Sequence of chain 1.E:
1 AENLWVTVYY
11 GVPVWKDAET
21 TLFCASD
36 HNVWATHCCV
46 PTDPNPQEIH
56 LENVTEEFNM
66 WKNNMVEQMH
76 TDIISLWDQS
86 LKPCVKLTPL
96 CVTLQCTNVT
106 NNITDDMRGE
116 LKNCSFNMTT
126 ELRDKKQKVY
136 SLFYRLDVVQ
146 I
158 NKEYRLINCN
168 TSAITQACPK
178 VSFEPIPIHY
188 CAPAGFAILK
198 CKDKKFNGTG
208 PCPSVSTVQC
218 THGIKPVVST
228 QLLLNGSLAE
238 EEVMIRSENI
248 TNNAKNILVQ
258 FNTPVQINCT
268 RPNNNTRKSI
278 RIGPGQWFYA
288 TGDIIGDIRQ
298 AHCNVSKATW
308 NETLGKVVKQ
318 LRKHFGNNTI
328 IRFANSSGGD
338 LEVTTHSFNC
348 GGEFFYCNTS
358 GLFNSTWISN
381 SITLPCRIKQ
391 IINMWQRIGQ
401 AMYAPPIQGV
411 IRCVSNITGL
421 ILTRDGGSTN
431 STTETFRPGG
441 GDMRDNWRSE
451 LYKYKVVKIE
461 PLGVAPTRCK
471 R

Binding-site contacts:
Ligand atom C1 contacts residue ASN361 of chain 1.E at 1.5 Å.
Ligand atom C4 contacts residue ASN361 of chain 1.E at 4.2 Å.
Ligand atom C3 contacts residue NAG2 of chain 1.AA at 4.5 Å.
Ligand atom N2 contacts residue ASN361 of chain 1.E at 2.8 Å (h-bond).
Ligand atom C2 contacts residue ASN361 of chain 1.E at 2.4 Å.
Ligand atom C8 contacts residue ASN361 of chain 1.E at 4.4 Å.
Ligand atom C8 contacts residue NAG1 of chain 1.AA at 4.1 Å.
Ligand atom O5 contacts residue ASN361 of chain 1.E at 2.4 Å (h-bond).
Ligand atom C3 contacts residue ASN361 of chain 1.E at 3.7 Å.
Ligand atom O7 contacts residue ASN361 of chain 1.E at 3.6 Å.
Ligand atom C8 contacts residue SER357 of chain 1.E at 4.0 Å.
Ligand atom O3 contacts residue NAG2 of chain 1.AA at 3.5 Å.
Ligand atom N2 contacts residue NAG2 of chain 1.AA at 3.9 Å.
Ligand atom C5 contacts residue ASN361 of chain 1.E at 3.7 Å.
Ligand atom C7 contacts residue ASN361 of chain 1.E at 3.4 Å.
Ligand atom C8 contacts residue NAG2 of chain 1.AA at 3.8 Å.
Ligand atom C7 contacts residue NAG2 of chain 1.AA at 3.9 Å.

This small molecule binds to this protein.
Small molecule (SMILES): CC(=O)N[C@@H]1[C@@H](O)[C@H](O)[C@@H](CO)O[C@H]1O